Binding-site contacts:
Ligand atom N1 contacts residue GLN174 of chain 1.A at 3.7 Å.
Ligand atom C7 contacts residue ASP171 of chain 1.A at 3.4 Å.
Ligand atom C1' contacts residue HIS40 of chain 1.A at 3.4 Å.
Ligand atom N1' contacts residue HIS40 of chain 1.A at 3.7 Å.
Ligand atom NA contacts residue GLY196 of chain 1.A at 2.8 Å (h-bond).
Ligand atom C3 contacts residue CYS173 of chain 1.A at 3.5 Å (hydrophobic).
Ligand atom C6' contacts residue SO41 of chain 1.L at 3.2 Å.
Ligand atom C3 contacts residue SER172 of chain 1.A at 3.4 Å.
Ligand atom NA contacts residue CYS197 of chain 1.A at 3.6 Å.
Ligand atom C1 contacts residue SER177 of chain 1.A at 3.7 Å.
Ligand atom N contacts residue SER192 of chain 1.A at 3.6 Å (h-bond).
Ligand atom N contacts residue SO41 of chain 1.L at 3.2 Å (h-bond).
Ligand atom C2 contacts residue VAL191 of chain 1.A at 3.7 Å (hydrophobic).
Ligand atom C2' contacts residue SER192 of chain 1.A at 3.7 Å.
Ligand atom C4 contacts residue SER172 of chain 1.A at 3.6 Å.
Ligand atom C6 contacts residue GLN174 of chain 1.A at 3.3 Å.
Ligand atom N1' contacts residue SO41 of chain 1.L at 2.9 Å (h-bond).
Ligand atom NB contacts residue GLY204 of chain 1.A at 3.1 Å.
Ligand atom N1' contacts residue SER177 of chain 1.A at 3.3 Å (h-bond).
Ligand atom NB contacts residue ASP171 of chain 1.A at 2.7 Å (salt-bridge).
Ligand atom N contacts residue SER177 of chain 1.A at 3.0 Å (h-bond).
Ligand atom C1' contacts residue SO41 of chain 1.L at 3.2 Å.
Ligand atom N1 contacts residue SER177 of chain 1.A at 2.9 Å (h-bond).
Ligand atom N1 contacts residue SO41 of chain 1.L at 2.7 Å (h-bond).
Ligand atom C5' contacts residue HIS40 of chain 1.A at 3.7 Å.
Ligand atom C2 contacts residue CYS173 of chain 1.A at 3.4 Å (hydrophobic).
Ligand atom C7 contacts residue GLY196 of chain 1.A at 3.7 Å.
Ligand atom NA contacts residue GLY194 of chain 1.A at 3.8 Å.
Ligand atom C5 contacts residue GLY196 of chain 1.A at 3.4 Å.
Ligand atom C3' contacts residue HIS40 of chain 1.A at 3.4 Å.
Ligand atom C5 contacts residue GLY194 of chain 1.A at 3.3 Å.
Ligand atom C2' contacts residue HIS40 of chain 1.A at 3.3 Å.
Ligand atom C4 contacts residue TRP193 of chain 1.A at 3.7 Å (hydrophobic).
Ligand atom C5 contacts residue TRP193 of chain 1.A at 3.5 Å (hydrophobic).
Ligand atom C2 contacts residue SER177 of chain 1.A at 3.6 Å.
Ligand atom C7 contacts residue SER172 of chain 1.A at 3.1 Å.
Ligand atom NA contacts residue SER172 of chain 1.A at 3.4 Å (h-bond).
Ligand atom C4' contacts residue HIS40 of chain 1.A at 3.5 Å.
Ligand atom NB contacts residue SER172 of chain 1.A at 2.9 Å (h-bond).
Ligand atom NA contacts residue ASP171 of chain 1.A at 2.8 Å (salt-bridge).

Sequence of chain 1.A:
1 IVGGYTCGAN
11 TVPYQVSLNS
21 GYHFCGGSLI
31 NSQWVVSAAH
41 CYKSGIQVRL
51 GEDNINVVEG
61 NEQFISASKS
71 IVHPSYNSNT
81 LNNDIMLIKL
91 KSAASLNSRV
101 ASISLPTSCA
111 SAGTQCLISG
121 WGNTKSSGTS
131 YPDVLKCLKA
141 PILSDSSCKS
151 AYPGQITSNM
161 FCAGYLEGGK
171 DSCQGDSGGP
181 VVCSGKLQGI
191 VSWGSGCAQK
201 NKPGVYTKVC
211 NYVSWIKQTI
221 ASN

The protein below binds the small molecule below.
Small molecule (SMILES): N=C(N)c1ccc(/N=N/Nc2ccc(C(=N)N)cc2)cc1